Binding-site contacts:
Ligand atom C3 contacts residue GLU72 of chain 1.B at 4.2 Å.
Ligand atom C8 contacts residue ARG291 of chain 1.A at 4.0 Å.
Ligand atom C3 contacts residue ASN82 of chain 1.B at 3.9 Å.
Ligand atom O7 contacts residue GLU69 of chain 1.B at 4.2 Å.
Ligand atom C2 contacts residue ASN82 of chain 1.B at 2.6 Å.
Ligand atom C4 contacts residue ASN82 of chain 1.B at 4.3 Å.
Ligand atom C8 contacts residue LYS75 of chain 1.B at 3.4 Å.
Ligand atom C8 contacts residue GLY78 of chain 1.B at 4.0 Å.
Ligand atom O5 contacts residue ASN82 of chain 1.B at 2.3 Å (h-bond).
Ligand atom O7 contacts residue LYS75 of chain 1.B at 3.4 Å (salt-bridge).
Ligand atom C8 contacts residue ASN79 of chain 1.B at 3.3 Å.
Ligand atom N2 contacts residue ASN82 of chain 1.B at 3.0 Å (h-bond).
Ligand atom C1 contacts residue ASN82 of chain 1.B at 1.4 Å.
Ligand atom O7 contacts residue ASN82 of chain 1.B at 4.5 Å.
Ligand atom C8 contacts residue GLU72 of chain 1.B at 3.3 Å.
Ligand atom C8 contacts residue GLU69 of chain 1.B at 4.0 Å.
Ligand atom C7 contacts residue ASN82 of chain 1.B at 4.0 Å.
Ligand atom O7 contacts residue ASN79 of chain 1.B at 3.7 Å.
Ligand atom C7 contacts residue ASN79 of chain 1.B at 3.6 Å.
Ligand atom N2 contacts residue GLU72 of chain 1.B at 3.7 Å.
Ligand atom O6 contacts residue ARG291 of chain 1.A at 4.3 Å.
Ligand atom C5 contacts residue ASN82 of chain 1.B at 3.6 Å.
Ligand atom O3 contacts residue GLU72 of chain 1.B at 3.7 Å.
Ligand atom C7 contacts residue GLU72 of chain 1.B at 3.4 Å.
Ligand atom C7 contacts residue GLU69 of chain 1.B at 4.4 Å.
Ligand atom O3 contacts residue LYS75 of chain 1.B at 4.5 Å.
Ligand atom N2 contacts residue ASN79 of chain 1.B at 4.4 Å.
Ligand atom C7 contacts residue LYS75 of chain 1.B at 3.8 Å.
Ligand atom O7 contacts residue GLU72 of chain 1.B at 3.9 Å.

Sequence of chain 1.A:
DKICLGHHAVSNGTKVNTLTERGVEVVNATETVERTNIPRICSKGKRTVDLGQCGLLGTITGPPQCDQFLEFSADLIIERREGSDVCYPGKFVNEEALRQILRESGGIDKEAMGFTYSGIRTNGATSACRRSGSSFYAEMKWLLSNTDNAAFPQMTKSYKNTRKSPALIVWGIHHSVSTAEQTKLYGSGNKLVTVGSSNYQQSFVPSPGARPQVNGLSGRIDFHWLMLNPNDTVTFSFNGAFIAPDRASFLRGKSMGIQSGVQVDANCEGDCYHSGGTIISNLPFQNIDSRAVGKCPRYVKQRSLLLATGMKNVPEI

Sequence of chain 1.B:
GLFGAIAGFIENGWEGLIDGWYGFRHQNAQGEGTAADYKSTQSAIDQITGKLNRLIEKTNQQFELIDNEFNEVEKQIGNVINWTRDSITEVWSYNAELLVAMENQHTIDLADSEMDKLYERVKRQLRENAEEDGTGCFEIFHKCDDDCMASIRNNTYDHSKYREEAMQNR

A small-molecule ligand and the protein it binds are described below.
Small molecule (SMILES): CC(=O)N[C@H]1[C@H](O[C@H]2[C@H](O)[C@@H](NC(C)=O)CO[C@@H]2CO)O[C@H](CO)[C@@H](O)[C@@H]1O